Binding-site contacts:
Ligand atom C3' contacts residue GLU389 of chain 1.C at 3.3 Å.
Ligand atom O2A contacts residue HIS381 of chain 1.C at 3.0 Å.
Ligand atom O1A contacts residue TRP384 of chain 1.C at 3.5 Å (h-bond).
Ligand atom C6' contacts residue TRP363 of chain 1.C at 3.6 Å (hydrophobic).
Ligand atom C3 contacts residue GLU405 of chain 1.C at 3.3 Å.
Ligand atom PA contacts residue SER386 of chain 1.C at 3.5 Å.
Ligand atom O3 contacts residue ALA404 of chain 1.C at 3.5 Å.
Ligand atom O3' contacts residue GLN262 of chain 1.C at 3.5 Å (h-bond).
Ligand atom O3' contacts residue GLU389 of chain 1.C at 2.9 Å (salt-bridge).
Ligand atom C9' contacts residue GLN366 of chain 1.C at 3.6 Å.
Ligand atom O6 contacts residue THR157 of chain 1.C at 3.0 Å (h-bond).
Ligand atom O1A contacts residue ASN385 of chain 1.C at 3.0 Å (h-bond).
Ligand atom O6' contacts residue ALA364 of chain 1.C at 3.4 Å (h-bond).
Ligand atom C4 contacts residue GLU405 of chain 1.C at 3.3 Å.
Ligand atom O1B contacts residue GLY37 of chain 1.C at 3.4 Å.
Ligand atom O6' contacts residue TRP363 of chain 1.C at 3.6 Å.
Ligand atom O2' contacts residue GLN366 of chain 1.C at 3.2 Å.
Ligand atom O2' contacts residue GLU389 of chain 1.C at 2.8 Å (salt-bridge).
Ligand atom O2A contacts residue SER386 of chain 1.C at 2.5 Å (h-bond).
Ligand atom O3 contacts residue GLN406 of chain 1.C at 3.3 Å (h-bond).
Ligand atom C2' contacts residue GLU389 of chain 1.C at 3.6 Å.
Ligand atom N3 contacts residue ALA364 of chain 1.C at 2.8 Å (h-bond).
Ligand atom O3 contacts residue GLU405 of chain 1.C at 2.2 Å (salt-bridge).
Ligand atom O5' contacts residue SER386 of chain 1.C at 3.5 Å (h-bond).
Ligand atom C6' contacts residue ALA364 of chain 1.C at 3.5 Å (hydrophobic).
Ligand atom O1A contacts residue GLY383 of chain 1.C at 3.3 Å.
Ligand atom C6' contacts residue GLN366 of chain 1.C at 3.6 Å.
Ligand atom O4 contacts residue GLU405 of chain 1.C at 2.4 Å (salt-bridge).
Ligand atom C2' contacts residue GLN366 of chain 1.C at 3.4 Å.
Ligand atom F1 contacts residue GLN406 of chain 1.C at 2.6 Å.
Ligand atom O1B contacts residue ASN385 of chain 1.C at 3.4 Å (h-bond).
Ligand atom O4 contacts residue TRP384 of chain 1.C at 3.0 Å (h-bond).
Ligand atom F1 contacts residue TYR403 of chain 1.C at 3.2 Å.
Ligand atom O1A contacts residue SER386 of chain 1.C at 3.5 Å (h-bond).
Ligand atom N3 contacts residue TRP363 of chain 1.C at 3.4 Å (h-bond).
Ligand atom O2' contacts residue ILE367 of chain 1.C at 3.4 Å.
Ligand atom O6' contacts residue GLN366 of chain 1.C at 3.5 Å.
Ligand atom O5' contacts residue ASN385 of chain 1.C at 3.6 Å.
Ligand atom O7' contacts residue ALA364 of chain 1.C at 3.1 Å (h-bond).
Ligand atom C6 contacts residue ASN385 of chain 1.C at 3.3 Å.

Sequence of chain 1.C:
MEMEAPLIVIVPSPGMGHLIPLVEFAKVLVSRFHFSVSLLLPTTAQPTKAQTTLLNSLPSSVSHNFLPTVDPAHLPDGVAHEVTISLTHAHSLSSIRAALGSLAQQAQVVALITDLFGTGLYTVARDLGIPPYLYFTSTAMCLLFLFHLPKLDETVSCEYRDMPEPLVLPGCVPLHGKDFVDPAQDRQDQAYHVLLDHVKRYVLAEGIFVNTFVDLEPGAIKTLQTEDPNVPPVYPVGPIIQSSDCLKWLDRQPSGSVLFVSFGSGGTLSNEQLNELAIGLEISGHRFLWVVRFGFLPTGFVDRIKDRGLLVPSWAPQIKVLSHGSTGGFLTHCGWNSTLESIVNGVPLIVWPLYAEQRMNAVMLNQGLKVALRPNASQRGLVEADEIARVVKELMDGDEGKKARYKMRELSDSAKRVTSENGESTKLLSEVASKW

This small molecule binds to this protein.
Small molecule (SMILES): O=c1ccn([C@@H]2O[C@H](CO[P](=O)(O)O[P](=O)(O)O[C@H]3O[C@H](CO)[C@@H](O)[C@H](O)[C@H]3F)[C@@H](O)[C@H]2O)c(=O)[nH]1